Binding-site contacts:
Ligand atom O1 contacts residue ALA254 of chain 1.W at 3.8 Å.
Ligand atom O2 contacts residue VAL255 of chain 1.W at 4.4 Å.
Ligand atom C2 contacts residue ASN252 of chain 1.W at 4.2 Å.
Ligand atom O6 contacts residue TRP285 of chain 1.Y at 3.6 Å (h-bond).
Ligand atom C5 contacts residue TRP285 of chain 1.Y at 3.4 Å (hydrophobic).
Ligand atom O3 contacts residue TRP285 of chain 1.Y at 3.2 Å.
Ligand atom C4 contacts residue TRP285 of chain 1.Y at 2.8 Å (hydrophobic).
Ligand atom C1 contacts residue ASN252 of chain 1.W at 4.0 Å.
Ligand atom O1 contacts residue VAL255 of chain 1.W at 3.3 Å.
Ligand atom C6 contacts residue ASP53 of chain 1.Y at 3.6 Å.
Ligand atom C2 contacts residue TRP285 of chain 1.Y at 3.4 Å (hydrophobic).
Ligand atom O1 contacts residue ASN252 of chain 1.W at 3.2 Å (h-bond).
Ligand atom O5 contacts residue TRP285 of chain 1.Y at 3.2 Å.
Ligand atom O1 contacts residue TRP285 of chain 1.Y at 3.6 Å.
Ligand atom C1 contacts residue TRP285 of chain 1.Y at 3.9 Å (hydrophobic).
Ligand atom C1 contacts residue VAL255 of chain 1.W at 4.5 Å (hydrophobic).
Ligand atom C6 contacts residue TRP285 of chain 1.Y at 3.2 Å (hydrophobic).
Ligand atom O4 contacts residue TRP285 of chain 1.Y at 1.4 Å.
Ligand atom C3 contacts residue TRP285 of chain 1.Y at 3.5 Å (hydrophobic).
Ligand atom O5 contacts residue ASP53 of chain 1.Y at 4.1 Å.
Ligand atom O2 contacts residue ASN252 of chain 1.W at 3.3 Å (h-bond).
Ligand atom O2 contacts residue TRP285 of chain 1.Y at 4.3 Å.

Sequence of chain 1.W:
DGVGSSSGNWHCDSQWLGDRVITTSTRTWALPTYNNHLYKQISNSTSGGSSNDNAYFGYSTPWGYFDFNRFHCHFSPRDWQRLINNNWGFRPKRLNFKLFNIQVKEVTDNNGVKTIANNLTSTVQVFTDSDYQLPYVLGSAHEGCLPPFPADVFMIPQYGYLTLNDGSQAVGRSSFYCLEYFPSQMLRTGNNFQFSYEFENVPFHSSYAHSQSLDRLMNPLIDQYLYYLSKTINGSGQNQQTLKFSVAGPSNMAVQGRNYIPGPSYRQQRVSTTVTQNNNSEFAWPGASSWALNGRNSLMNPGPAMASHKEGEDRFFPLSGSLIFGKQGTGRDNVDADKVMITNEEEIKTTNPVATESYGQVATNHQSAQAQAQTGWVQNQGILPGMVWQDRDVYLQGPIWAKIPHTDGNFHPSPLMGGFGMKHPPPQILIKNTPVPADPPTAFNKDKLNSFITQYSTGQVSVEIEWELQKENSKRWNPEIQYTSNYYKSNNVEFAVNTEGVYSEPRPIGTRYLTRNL

A protein and the small-molecule ligand that binds it are described below.
Small molecule (SMILES): OC[C@H]1O[C@@H](O)[C@H](O)[C@@H](O)[C@H]1O

Sequence of chain 1.Y:
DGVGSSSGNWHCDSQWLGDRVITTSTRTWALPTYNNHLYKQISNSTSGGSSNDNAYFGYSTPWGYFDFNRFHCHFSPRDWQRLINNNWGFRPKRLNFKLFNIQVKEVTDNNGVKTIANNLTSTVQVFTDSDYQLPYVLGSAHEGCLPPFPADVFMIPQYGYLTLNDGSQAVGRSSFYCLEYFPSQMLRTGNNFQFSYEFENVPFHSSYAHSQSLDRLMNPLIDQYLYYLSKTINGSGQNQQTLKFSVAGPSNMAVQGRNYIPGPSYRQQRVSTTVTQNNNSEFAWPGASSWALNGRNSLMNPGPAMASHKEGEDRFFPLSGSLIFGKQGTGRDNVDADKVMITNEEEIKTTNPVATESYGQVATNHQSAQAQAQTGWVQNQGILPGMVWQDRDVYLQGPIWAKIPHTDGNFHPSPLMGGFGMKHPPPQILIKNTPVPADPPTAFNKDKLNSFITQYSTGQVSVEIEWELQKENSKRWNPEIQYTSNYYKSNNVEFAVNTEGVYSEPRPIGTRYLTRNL